Sequence of chain 1.C:
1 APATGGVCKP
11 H

The small molecule below binds the protein below.
Small molecule (SMILES): CCCCCCC(=O)N(O)CCC(=O)O

Binding-site contacts:
Ligand atom O3 contacts residue ASP180 of chain 1.A at 3.1 Å (salt-bridge).
Ligand atom C4 contacts residue LEU167 of chain 1.A at 3.6 Å (hydrophobic).
Ligand atom C1 contacts residue CYS8 of chain 1.C at 2.7 Å (hydrophobic).
Ligand atom O2 contacts residue TYR188 of chain 1.A at 2.6 Å (h-bond).
Ligand atom O contacts residue HIS250 of chain 1.A at 3.1 Å (h-bond).
Ligand atom C7 contacts residue LEU167 of chain 1.A at 4.0 Å (hydrophobic).
Ligand atom C1 contacts residue TYR165 of chain 1.A at 3.8 Å (hydrophobic).
Ligand atom O contacts residue FE1 of chain 1.G at 2.0 Å.
Ligand atom O2 contacts residue VAL252 of chain 1.A at 3.6 Å.
Ligand atom C2 contacts residue ASN264 of chain 1.A at 3.3 Å.
Ligand atom C1 contacts residue ASN264 of chain 1.A at 3.6 Å.
Ligand atom C9 contacts residue VAL252 of chain 1.A at 3.8 Å (hydrophobic).
Ligand atom C1 contacts residue ILE110 of chain 1.A at 3.7 Å (hydrophobic).
Ligand atom C contacts residue ASN264 of chain 1.A at 3.4 Å.
Ligand atom O2 contacts residue LEU167 of chain 1.A at 3.7 Å.
Ligand atom O1 contacts residue ILE110 of chain 1.A at 3.8 Å.
Ligand atom C9 contacts residue LYS195 of chain 1.A at 3.4 Å.
Ligand atom C9 contacts residue THR175 of chain 1.A at 3.5 Å.
Ligand atom C contacts residue CYS8 of chain 1.C at 1.8 Å (hydrophobic).
Ligand atom O1 contacts residue ASN108 of chain 1.A at 3.3 Å (h-bond).
Ligand atom O1 contacts residue THR175 of chain 1.A at 2.6 Å (h-bond).
Ligand atom C7 contacts residue TYR188 of chain 1.A at 3.6 Å (hydrophobic).
Ligand atom O contacts residue HIS178 of chain 1.A at 3.1 Å (h-bond).
Ligand atom C6 contacts residue FE1 of chain 1.G at 2.8 Å.
Ligand atom N contacts residue HIS178 of chain 1.A at 3.9 Å.
Ligand atom N contacts residue FE1 of chain 1.G at 2.8 Å.
Ligand atom O1 contacts residue LYS195 of chain 1.A at 3.3 Å (salt-bridge).
Ligand atom C3 contacts residue VAL186 of chain 1.A at 3.8 Å (hydrophobic).
Ligand atom C7 contacts residue VAL252 of chain 1.A at 4.0 Å (hydrophobic).
Ligand atom C6 contacts residue HIS178 of chain 1.A at 3.9 Å.
Ligand atom C5 contacts residue ILE110 of chain 1.A at 4.0 Å (hydrophobic).
Ligand atom C9 contacts residue TYR188 of chain 1.A at 3.8 Å (hydrophobic).
Ligand atom O3 contacts residue HIS178 of chain 1.A at 3.2 Å (h-bond).
Ligand atom O1 contacts residue VAL252 of chain 1.A at 3.9 Å.
Ligand atom O contacts residue VAL252 of chain 1.A at 3.9 Å.
Ligand atom O2 contacts residue LYS195 of chain 1.A at 2.6 Å (salt-bridge).
Ligand atom C9 contacts residue ILE110 of chain 1.A at 3.8 Å (hydrophobic).
Ligand atom O3 contacts residue FE1 of chain 1.G at 2.2 Å.
Ligand atom C8 contacts residue THR175 of chain 1.A at 3.5 Å.
Ligand atom C8 contacts residue VAL252 of chain 1.A at 3.8 Å (hydrophobic).

Sequence of chain 1.A:
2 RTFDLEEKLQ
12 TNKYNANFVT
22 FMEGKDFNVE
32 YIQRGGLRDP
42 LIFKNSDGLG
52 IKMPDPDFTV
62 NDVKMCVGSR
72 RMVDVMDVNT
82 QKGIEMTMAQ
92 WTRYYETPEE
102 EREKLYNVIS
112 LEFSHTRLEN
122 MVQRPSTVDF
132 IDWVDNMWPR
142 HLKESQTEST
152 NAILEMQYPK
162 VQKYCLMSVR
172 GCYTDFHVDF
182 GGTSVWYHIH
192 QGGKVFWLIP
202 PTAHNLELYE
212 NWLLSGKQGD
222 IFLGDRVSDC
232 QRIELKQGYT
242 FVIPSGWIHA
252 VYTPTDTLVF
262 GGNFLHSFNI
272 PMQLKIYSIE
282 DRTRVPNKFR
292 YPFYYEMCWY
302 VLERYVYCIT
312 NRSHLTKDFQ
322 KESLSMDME